Binding-site contacts:
Ligand atom O3 contacts residue ASP34 of chain 1.B at 4.3 Å.
Ligand atom C3 contacts residue ASP34 of chain 1.B at 3.8 Å.
Ligand atom C4 contacts residue ASN236 of chain 1.B at 4.2 Å.
Ligand atom O5 contacts residue ASN236 of chain 1.B at 2.4 Å (h-bond).
Ligand atom N2 contacts residue ASN236 of chain 1.B at 2.8 Å (h-bond).
Ligand atom C6 contacts residue GLY36 of chain 1.B at 4.4 Å.
Ligand atom O5 contacts residue ASP34 of chain 1.B at 4.5 Å.
Ligand atom C6 contacts residue VAL35 of chain 1.B at 4.4 Å (hydrophobic).
Ligand atom C5 contacts residue ASP34 of chain 1.B at 4.1 Å.
Ligand atom C6 contacts residue MET254 of chain 1.B at 4.0 Å (hydrophobic).
Ligand atom O5 contacts residue LEU239 of chain 1.B at 3.7 Å.
Ligand atom C1 contacts residue ASN236 of chain 1.B at 1.4 Å.
Ligand atom O6 contacts residue GLY36 of chain 1.B at 3.6 Å.
Ligand atom C2 contacts residue ASN236 of chain 1.B at 2.4 Å.
Ligand atom C6 contacts residue LEU239 of chain 1.B at 4.5 Å (hydrophobic).
Ligand atom O7 contacts residue ASN236 of chain 1.B at 3.6 Å.
Ligand atom O6 contacts residue MET254 of chain 1.B at 3.7 Å.
Ligand atom O6 contacts residue PRO37 of chain 1.B at 3.9 Å.
Ligand atom C8 contacts residue ASN236 of chain 1.B at 4.1 Å.
Ligand atom O5 contacts residue ARG195 of chain 1.B at 4.5 Å.
Ligand atom C3 contacts residue ASN236 of chain 1.B at 3.6 Å.
Ligand atom O6 contacts residue ASP34 of chain 1.B at 4.4 Å.
Ligand atom C6 contacts residue ASP34 of chain 1.B at 4.2 Å.
Ligand atom C5 contacts residue ASN236 of chain 1.B at 3.7 Å.
Ligand atom O4 contacts residue ASP34 of chain 1.B at 3.4 Å.
Ligand atom C7 contacts residue ASN236 of chain 1.B at 3.4 Å.
Ligand atom C1 contacts residue ASP34 of chain 1.B at 3.7 Å.
Ligand atom C4 contacts residue ASP34 of chain 1.B at 4.4 Å.
Ligand atom C5 contacts residue GLY36 of chain 1.B at 4.3 Å.

Sequence of chain 1.B:
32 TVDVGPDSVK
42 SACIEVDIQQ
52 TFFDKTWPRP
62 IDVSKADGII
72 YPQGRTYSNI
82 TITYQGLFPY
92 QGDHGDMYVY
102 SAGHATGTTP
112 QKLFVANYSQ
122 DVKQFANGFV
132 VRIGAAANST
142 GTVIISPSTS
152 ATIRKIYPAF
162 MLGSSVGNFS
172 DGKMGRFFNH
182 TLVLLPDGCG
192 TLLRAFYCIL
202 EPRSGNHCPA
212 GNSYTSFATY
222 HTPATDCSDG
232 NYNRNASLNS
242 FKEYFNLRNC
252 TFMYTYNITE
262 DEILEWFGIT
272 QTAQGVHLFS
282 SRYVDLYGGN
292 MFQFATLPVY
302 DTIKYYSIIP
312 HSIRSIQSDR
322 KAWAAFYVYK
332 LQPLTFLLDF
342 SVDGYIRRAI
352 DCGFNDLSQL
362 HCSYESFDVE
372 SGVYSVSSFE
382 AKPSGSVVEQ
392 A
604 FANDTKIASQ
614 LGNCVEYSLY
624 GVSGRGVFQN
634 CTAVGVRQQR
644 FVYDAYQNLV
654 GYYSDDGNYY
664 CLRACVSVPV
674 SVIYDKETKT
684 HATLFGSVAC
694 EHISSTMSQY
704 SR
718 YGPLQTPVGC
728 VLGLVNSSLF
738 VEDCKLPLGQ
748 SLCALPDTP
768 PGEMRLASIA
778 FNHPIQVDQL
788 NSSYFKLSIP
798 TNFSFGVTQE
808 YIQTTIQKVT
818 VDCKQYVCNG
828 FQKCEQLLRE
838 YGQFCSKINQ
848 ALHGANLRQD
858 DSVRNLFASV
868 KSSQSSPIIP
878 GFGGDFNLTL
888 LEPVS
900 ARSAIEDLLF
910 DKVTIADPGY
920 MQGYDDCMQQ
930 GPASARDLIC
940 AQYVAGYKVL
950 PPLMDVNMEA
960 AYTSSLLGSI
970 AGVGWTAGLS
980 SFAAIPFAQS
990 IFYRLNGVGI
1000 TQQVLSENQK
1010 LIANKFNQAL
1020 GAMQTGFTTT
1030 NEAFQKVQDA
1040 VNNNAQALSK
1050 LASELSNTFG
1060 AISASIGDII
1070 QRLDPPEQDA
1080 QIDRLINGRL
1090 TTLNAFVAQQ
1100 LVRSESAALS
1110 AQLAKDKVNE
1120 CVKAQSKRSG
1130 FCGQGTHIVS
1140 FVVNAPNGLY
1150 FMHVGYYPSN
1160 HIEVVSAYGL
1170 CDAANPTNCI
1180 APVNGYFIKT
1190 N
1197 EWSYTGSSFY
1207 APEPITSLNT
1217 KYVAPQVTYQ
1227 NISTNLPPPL

The small molecule below binds the protein below.
Small molecule (SMILES): CC(=O)N[C@H]1[C@H](O[C@H]2[C@H](O)[C@@H](NC(C)=O)CO[C@@H]2CO)O[C@H](CO)[C@@H](O[C@@H]2O[C@H](CO)[C@@H](O)[C@H](O[C@H]3O[C@H](CO)[C@@H](O)[C@H](O)[C@@H]3O)[C@@H]2O)[C@@H]1O